Sequence of chain 56.A:
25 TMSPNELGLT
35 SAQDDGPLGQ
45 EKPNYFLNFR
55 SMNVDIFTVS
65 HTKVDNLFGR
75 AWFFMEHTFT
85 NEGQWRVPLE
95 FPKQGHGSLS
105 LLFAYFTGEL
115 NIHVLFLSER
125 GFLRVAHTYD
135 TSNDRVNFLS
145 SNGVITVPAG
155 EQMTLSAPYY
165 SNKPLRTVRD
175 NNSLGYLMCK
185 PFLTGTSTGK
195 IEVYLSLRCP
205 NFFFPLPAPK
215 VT

Sequence of chain 59.B:
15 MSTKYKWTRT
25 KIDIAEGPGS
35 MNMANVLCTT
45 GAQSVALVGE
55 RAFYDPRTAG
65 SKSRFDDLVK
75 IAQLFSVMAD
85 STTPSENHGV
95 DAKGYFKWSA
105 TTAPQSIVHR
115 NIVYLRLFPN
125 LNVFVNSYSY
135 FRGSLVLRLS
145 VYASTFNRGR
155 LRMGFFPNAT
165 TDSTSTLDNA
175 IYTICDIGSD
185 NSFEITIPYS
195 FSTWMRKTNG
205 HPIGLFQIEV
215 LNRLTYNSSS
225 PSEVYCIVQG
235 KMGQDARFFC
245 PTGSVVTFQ

Sequence of chain 56.B:
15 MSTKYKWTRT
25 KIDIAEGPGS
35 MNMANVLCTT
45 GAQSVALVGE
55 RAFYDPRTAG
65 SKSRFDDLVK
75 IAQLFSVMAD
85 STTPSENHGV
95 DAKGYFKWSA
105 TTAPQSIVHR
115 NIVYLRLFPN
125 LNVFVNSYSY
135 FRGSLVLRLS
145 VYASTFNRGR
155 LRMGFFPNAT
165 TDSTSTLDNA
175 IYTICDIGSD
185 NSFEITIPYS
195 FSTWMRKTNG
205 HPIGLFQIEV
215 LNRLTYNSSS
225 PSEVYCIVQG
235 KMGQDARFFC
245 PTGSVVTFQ

This small molecule binds to this protein.
Small molecule (SMILES): Nc1ncnc2c1ncn2[C@@H]1O[C@H](CO)[C@@H](O[P](=O)(O)OC[C@H]2O[C@@H](n3ccc(=O)[nH]c3=O)[C@H](O)[C@@H]2O[P](=O)(O)OC[C@H]2O[C@@H](n3ccc(=O)[nH]c3=O)[C@H](O)[C@@H]2O[P](=O)(O)OC[C@H]2O[C@@H](n3ccc(=O)[nH]c3=O)[C@H](O)[C@@H]2O[P](=O)(O)OC[C@H]2O[C@@H](n3ccc(=O)[nH]c3=O)[C@H](O)[C@@H]2O[P](=O)(O)OC[C@H]2O[C@@H](n3ccc(=O)[nH]c3=O)[C@H](O)[C@@H]2O)[C@H]1O

Binding-site contacts:
Ligand atom C2' contacts residue ARG55 of chain 56.B at 3.4 Å.
Ligand atom N1 contacts residue ALA56 of chain 56.B at 3.2 Å (h-bond).
Ligand atom C4 contacts residue TRP21 of chain 59.B at 3.7 Å (hydrophobic).
Ligand atom C2 contacts residue ARG55 of chain 56.B at 3.1 Å.
Ligand atom O4' contacts residue ARG202 of chain 56.A at 3.9 Å.
Ligand atom OP2 contacts residue THR17 of chain 59.B at 3.5 Å.
Ligand atom O2' contacts residue THR17 of chain 59.B at 2.8 Å.
Ligand atom C2' contacts residue THR17 of chain 59.B at 3.7 Å.
Ligand atom N1 contacts residue TRP21 of chain 59.B at 3.8 Å.
Ligand atom OP1 contacts residue THR17 of chain 59.B at 3.7 Å.
Ligand atom C2 contacts residue TYR58 of chain 56.B at 3.8 Å (hydrophobic).
Ligand atom O2' contacts residue TYR19 of chain 58.B at 3.7 Å.
Ligand atom O2 contacts residue TYR58 of chain 56.B at 3.6 Å.
Ligand atom O2' contacts residue CYS203 of chain 56.A at 3.3 Å (h-bond).
Ligand atom C1' contacts residue TRP21 of chain 59.B at 3.9 Å (hydrophobic).
Ligand atom P contacts residue TYR19 of chain 58.B at 4.0 Å.
Ligand atom O3' contacts residue TYR19 of chain 58.B at 3.0 Å (h-bond).
Ligand atom N3 contacts residue TRP21 of chain 59.B at 3.2 Å.
Ligand atom O4' contacts residue ARG68 of chain 56.B at 3.0 Å (salt-bridge).
Ligand atom P contacts residue THR17 of chain 59.B at 3.9 Å.
Ligand atom OP2 contacts residue ARG55 of chain 56.B at 2.9 Å (salt-bridge).
Ligand atom C1' contacts residue ARG68 of chain 56.B at 3.8 Å.
Ligand atom O4 contacts residue TRP21 of chain 59.B at 3.4 Å.
Ligand atom OP1 contacts residue TYR19 of chain 58.B at 3.6 Å (h-bond).
Ligand atom N6 contacts residue TYR58 of chain 56.B at 3.5 Å (h-bond).
Ligand atom OP2 contacts residue ARG202 of chain 56.A at 3.6 Å.
Ligand atom O2' contacts residue THR44 of chain 56.B at 3.9 Å.
Ligand atom C2 contacts residue TRP21 of chain 59.B at 3.2 Å (hydrophobic).
Ligand atom N1 contacts residue ARG68 of chain 56.B at 3.9 Å.
Ligand atom O2' contacts residue LEU41 of chain 56.B at 3.8 Å.
Ligand atom C4' contacts residue TYR19 of chain 58.B at 3.8 Å (hydrophobic).
Ligand atom OP1 contacts residue MET15 of chain 59.B at 3.1 Å.
Ligand atom N3 contacts residue ARG55 of chain 56.B at 3.2 Å (salt-bridge).
Ligand atom O2' contacts residue ARG55 of chain 56.B at 3.1 Å (salt-bridge).
Ligand atom O2' contacts residue ARG55 of chain 56.B at 3.8 Å.
Ligand atom O2 contacts residue TRP21 of chain 59.B at 2.9 Å.
Ligand atom C5' contacts residue ARG202 of chain 56.A at 3.9 Å.
Ligand atom N1 contacts residue TYR58 of chain 56.B at 3.5 Å.
Ligand atom C6 contacts residue TYR58 of chain 56.B at 3.8 Å (hydrophobic).
Ligand atom C2 contacts residue ALA56 of chain 56.B at 3.8 Å (hydrophobic).

Sequence of chain 58.B:
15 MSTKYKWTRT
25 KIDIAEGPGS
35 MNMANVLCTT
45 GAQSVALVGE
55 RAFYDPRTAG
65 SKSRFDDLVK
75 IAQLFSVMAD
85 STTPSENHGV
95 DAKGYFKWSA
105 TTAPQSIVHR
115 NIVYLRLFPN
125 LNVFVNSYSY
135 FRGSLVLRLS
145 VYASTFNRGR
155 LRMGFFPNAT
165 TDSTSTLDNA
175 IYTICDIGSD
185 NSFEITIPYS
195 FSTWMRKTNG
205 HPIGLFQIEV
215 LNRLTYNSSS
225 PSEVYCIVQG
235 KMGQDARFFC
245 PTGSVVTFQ